Binding-site contacts:
Ligand atom C4 contacts residue ASN62 of chain 1.D at 4.0 Å.
Ligand atom C2 contacts residue ASN62 of chain 1.D at 4.0 Å.
Ligand atom C6 contacts residue SER72 of chain 1.D at 4.0 Å.
Ligand atom C2 contacts residue GLN58 of chain 1.D at 3.9 Å.
Ligand atom C4 contacts residue TYR66 of chain 1.D at 3.8 Å (hydrophobic).
Ligand atom C3 contacts residue TYR66 of chain 1.D at 4.2 Å (hydrophobic).
Ligand atom C1 contacts residue ASN62 of chain 1.D at 3.9 Å.
Ligand atom O4 contacts residue VAL64 of chain 1.D at 4.4 Å.
Ligand atom O6 contacts residue ALA75 of chain 1.D at 4.3 Å.
Ligand atom O2 contacts residue ASN62 of chain 1.D at 3.2 Å (h-bond).
Ligand atom O4 contacts residue SER72 of chain 1.D at 4.3 Å.
Ligand atom O3 contacts residue TYR66 of chain 1.D at 3.5 Å (h-bond).
Ligand atom O2 contacts residue GLN58 of chain 1.D at 2.9 Å (h-bond).
Ligand atom O5 contacts residue ASN62 of chain 1.D at 3.1 Å (h-bond).
Ligand atom O4 contacts residue TYR66 of chain 1.D at 3.0 Å (h-bond).
Ligand atom O4 contacts residue GLN58 of chain 1.D at 4.5 Å.
Ligand atom O2 contacts residue ASP60 of chain 1.D at 2.8 Å (salt-bridge).
Ligand atom O2 contacts residue VAL79 of chain 1.D at 3.9 Å.
Ligand atom C5 contacts residue ASN62 of chain 1.D at 3.8 Å.
Ligand atom C6 contacts residue ALA75 of chain 1.D at 3.8 Å (hydrophobic).
Ligand atom C6 contacts residue ASN62 of chain 1.D at 3.8 Å.
Ligand atom C1 contacts residue VAL79 of chain 1.D at 4.2 Å (hydrophobic).
Ligand atom O3 contacts residue ASP60 of chain 1.D at 4.2 Å.
Ligand atom C4 contacts residue GLN58 of chain 1.D at 4.2 Å.
Ligand atom C2 contacts residue ASP60 of chain 1.D at 3.5 Å.
Ligand atom C6 contacts residue VAL64 of chain 1.D at 4.3 Å (hydrophobic).
Ligand atom C4 contacts residue VAL64 of chain 1.D at 4.1 Å (hydrophobic).
Ligand atom C3 contacts residue GLN58 of chain 1.D at 3.8 Å.
Ligand atom O3 contacts residue GLN58 of chain 1.D at 3.0 Å (h-bond).
Ligand atom O6 contacts residue SER72 of chain 1.D at 3.7 Å.

Sequence of chain 1.D:
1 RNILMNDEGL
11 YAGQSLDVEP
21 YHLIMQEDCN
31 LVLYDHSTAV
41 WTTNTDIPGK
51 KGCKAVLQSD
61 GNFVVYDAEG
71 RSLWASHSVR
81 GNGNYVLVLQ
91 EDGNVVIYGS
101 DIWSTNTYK

This small molecule binds to this protein.
Small molecule (SMILES): OC[C@H]1O[C@H](O)[C@@H](O)[C@@H](O)[C@@H]1O